This small molecule binds to this protein.
Small molecule (SMILES): CC(=O)N[C@@H]1[C@@H](O)[C@H](O)[C@@H](CO)O[C@H]1O

Sequence of chain 1.A:
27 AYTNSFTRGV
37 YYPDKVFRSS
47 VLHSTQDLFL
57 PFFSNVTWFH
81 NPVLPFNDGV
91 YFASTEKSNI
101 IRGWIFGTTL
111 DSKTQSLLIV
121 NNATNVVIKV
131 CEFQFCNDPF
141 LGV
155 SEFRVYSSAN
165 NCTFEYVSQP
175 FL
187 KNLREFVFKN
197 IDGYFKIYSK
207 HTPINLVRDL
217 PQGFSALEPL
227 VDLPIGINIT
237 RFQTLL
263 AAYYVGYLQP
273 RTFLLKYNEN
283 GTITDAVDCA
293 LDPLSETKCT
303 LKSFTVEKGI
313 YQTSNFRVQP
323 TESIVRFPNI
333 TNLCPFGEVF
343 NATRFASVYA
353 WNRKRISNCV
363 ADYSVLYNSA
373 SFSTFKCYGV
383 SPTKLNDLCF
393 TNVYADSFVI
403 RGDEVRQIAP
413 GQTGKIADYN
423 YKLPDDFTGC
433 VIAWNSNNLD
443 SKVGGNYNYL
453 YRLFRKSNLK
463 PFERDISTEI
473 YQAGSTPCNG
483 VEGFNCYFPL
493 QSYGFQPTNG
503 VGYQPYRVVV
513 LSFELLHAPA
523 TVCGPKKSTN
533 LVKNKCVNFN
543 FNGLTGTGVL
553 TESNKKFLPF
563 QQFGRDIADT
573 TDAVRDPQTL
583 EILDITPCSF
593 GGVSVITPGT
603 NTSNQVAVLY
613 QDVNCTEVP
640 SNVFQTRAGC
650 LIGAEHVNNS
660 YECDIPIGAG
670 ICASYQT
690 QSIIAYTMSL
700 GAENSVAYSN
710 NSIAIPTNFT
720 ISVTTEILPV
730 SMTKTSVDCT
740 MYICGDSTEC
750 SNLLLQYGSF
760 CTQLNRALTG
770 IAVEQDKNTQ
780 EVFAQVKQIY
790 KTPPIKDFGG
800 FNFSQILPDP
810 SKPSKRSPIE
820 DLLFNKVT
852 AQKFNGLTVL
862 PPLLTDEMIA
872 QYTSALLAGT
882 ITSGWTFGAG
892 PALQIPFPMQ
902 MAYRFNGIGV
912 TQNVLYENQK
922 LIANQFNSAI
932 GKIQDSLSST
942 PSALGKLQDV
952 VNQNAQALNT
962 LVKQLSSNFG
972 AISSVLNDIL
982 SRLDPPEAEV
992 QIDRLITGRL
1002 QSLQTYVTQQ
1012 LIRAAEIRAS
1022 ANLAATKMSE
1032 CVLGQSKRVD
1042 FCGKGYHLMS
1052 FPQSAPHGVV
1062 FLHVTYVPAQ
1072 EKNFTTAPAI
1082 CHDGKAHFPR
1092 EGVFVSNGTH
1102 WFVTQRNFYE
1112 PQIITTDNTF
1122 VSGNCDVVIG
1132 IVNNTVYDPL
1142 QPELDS

Sequence of chain 1.B:
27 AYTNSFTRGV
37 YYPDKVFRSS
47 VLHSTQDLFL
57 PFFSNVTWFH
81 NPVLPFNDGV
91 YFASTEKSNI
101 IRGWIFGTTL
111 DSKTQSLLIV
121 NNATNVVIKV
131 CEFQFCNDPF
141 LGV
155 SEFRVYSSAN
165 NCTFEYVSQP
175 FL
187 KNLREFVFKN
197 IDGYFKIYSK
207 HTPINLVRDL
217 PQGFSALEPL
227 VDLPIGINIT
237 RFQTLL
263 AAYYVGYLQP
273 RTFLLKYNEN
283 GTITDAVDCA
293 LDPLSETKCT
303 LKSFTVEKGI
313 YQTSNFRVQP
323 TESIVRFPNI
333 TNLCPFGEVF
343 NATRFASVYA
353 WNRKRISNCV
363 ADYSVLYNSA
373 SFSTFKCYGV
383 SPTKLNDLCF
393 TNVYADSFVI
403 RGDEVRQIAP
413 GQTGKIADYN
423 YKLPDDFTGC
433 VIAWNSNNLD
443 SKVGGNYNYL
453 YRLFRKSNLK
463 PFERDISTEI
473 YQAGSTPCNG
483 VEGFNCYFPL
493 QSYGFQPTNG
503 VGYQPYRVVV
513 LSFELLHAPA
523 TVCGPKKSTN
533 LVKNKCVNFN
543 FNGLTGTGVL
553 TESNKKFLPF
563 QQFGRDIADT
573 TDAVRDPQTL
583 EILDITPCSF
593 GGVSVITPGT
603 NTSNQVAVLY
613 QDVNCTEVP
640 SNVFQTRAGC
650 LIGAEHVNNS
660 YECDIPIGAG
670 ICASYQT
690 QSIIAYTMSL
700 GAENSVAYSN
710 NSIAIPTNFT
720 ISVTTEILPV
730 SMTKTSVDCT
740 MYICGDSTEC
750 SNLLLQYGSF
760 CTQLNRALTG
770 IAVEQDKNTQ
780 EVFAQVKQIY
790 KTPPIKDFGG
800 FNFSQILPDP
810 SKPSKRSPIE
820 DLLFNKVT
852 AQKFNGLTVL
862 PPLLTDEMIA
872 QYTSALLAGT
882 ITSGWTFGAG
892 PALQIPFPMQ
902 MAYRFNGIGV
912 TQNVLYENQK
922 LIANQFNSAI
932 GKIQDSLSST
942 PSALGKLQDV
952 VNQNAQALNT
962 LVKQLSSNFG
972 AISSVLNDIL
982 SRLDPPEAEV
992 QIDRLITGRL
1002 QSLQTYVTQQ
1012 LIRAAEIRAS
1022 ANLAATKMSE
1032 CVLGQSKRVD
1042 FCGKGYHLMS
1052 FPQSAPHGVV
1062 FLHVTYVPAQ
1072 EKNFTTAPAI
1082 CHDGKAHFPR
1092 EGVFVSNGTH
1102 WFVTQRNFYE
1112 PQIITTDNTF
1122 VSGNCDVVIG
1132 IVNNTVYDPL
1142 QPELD

Binding-site contacts:
Ligand atom N2 contacts residue ASN1074 of chain 1.B at 2.9 Å (h-bond).
Ligand atom O5 contacts residue GLN895 of chain 1.A at 4.3 Å.
Ligand atom C7 contacts residue ASN1074 of chain 1.B at 3.7 Å.
Ligand atom C1 contacts residue ASN1074 of chain 1.B at 1.4 Å.
Ligand atom O5 contacts residue ASN1074 of chain 1.B at 2.4 Å (h-bond).
Ligand atom C4 contacts residue ASN1074 of chain 1.B at 4.2 Å.
Ligand atom C8 contacts residue ALA706 of chain 1.B at 3.7 Å (hydrophobic).
Ligand atom C3 contacts residue ASN1074 of chain 1.B at 3.8 Å.
Ligand atom C5 contacts residue ASN1074 of chain 1.B at 3.7 Å.
Ligand atom C8 contacts residue ASN1074 of chain 1.B at 4.2 Å.
Ligand atom C2 contacts residue ASN1074 of chain 1.B at 2.5 Å.